The protein below binds the small molecule below.
Small molecule (SMILES): Nc1ccn([C@@H]2O[C@H](CO[P](=O)(O)O[C@H]3[C@@H](O)[C@H](n4cnc5c(N)ncnc54)O[C@@H]3CO[P](=O)(O)O[C@H]3[C@@H](O)[C@H](n4cnc5c(=O)nc(N)[nH]c54)O[C@@H]3CO[P](=O)(O)O[C@H]3[C@@H](O)[C@H](n4cnc5c(N)ncnc54)O[C@@H]3CO[P](=O)(O)O[C@H]3[C@@H](O)[C@H](n4cnc5c(N)ncnc54)O[C@@H]3CO[P](=O)(O)O[C@H]3[C@@H](O)[C@H](n4ccc(=O)[nH]c4=O)O[C@@H]3CO[P](=O)(O)O[C@H]3[C@@H](O)[C@H](n4ccc(N)nc4=O)O[C@@H]3CO[P](=O)(O)O[C@H]3[C@@H](O)[C@H](n4ccc(=O)[nH]c4=O)O[C@@H]3CO[P](=O)(O)O[C@H]3[C@@H](O)[C@H](n4cnc5c(=O)nc(N)[nH]c54)O[C@@H]3CO)[C@@H](O)[C@H]2O)c(=O)n1

Sequence of chain 28.C:
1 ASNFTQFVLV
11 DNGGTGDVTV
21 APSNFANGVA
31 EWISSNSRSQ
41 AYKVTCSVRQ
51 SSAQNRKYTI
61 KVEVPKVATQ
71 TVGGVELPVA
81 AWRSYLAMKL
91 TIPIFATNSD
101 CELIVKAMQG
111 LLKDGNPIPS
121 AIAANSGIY

Sequence of chain 17.C:
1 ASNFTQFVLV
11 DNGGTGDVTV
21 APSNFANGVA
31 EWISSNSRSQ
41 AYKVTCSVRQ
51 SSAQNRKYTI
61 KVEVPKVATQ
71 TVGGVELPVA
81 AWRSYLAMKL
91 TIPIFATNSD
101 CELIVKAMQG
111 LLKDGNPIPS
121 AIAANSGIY

Binding-site contacts:
Ligand atom O5' contacts residue LYS57 of chain 28.C at 2.8 Å (salt-bridge).
Ligand atom OP2 contacts residue THR91 of chain 28.C at 3.7 Å.
Ligand atom N1 contacts residue SER47 of chain 17.C at 2.7 Å (h-bond).
Ligand atom C6 contacts residue THR59 of chain 17.C at 3.5 Å.
Ligand atom OP2 contacts residue LYS43 of chain 17.C at 2.7 Å (salt-bridge).
Ligand atom OP1 contacts residue LYS57 of chain 28.C at 2.9 Å.
Ligand atom OP1 contacts residue SER52 of chain 28.C at 3.1 Å.
Ligand atom C4' contacts residue ARG49 of chain 28.C at 3.6 Å.
Ligand atom O3' contacts residue ARG49 of chain 28.C at 3.6 Å (salt-bridge).
Ligand atom OP1 contacts residue SER51 of chain 28.C at 2.7 Å (h-bond).
Ligand atom N7 contacts residue LYS61 of chain 17.C at 3.4 Å.
Ligand atom C5' contacts residue ARG49 of chain 28.C at 2.6 Å.
Ligand atom N1 contacts residue THR59 of chain 17.C at 3.4 Å.
Ligand atom N7 contacts residue THR45 of chain 17.C at 2.7 Å (h-bond).
Ligand atom OP1 contacts residue ASN55 of chain 28.C at 3.2 Å.
Ligand atom OP1 contacts residue LYS89 of chain 28.C at 3.5 Å (salt-bridge).
Ligand atom N7 contacts residue TYR85 of chain 17.C at 3.8 Å.
Ligand atom N9 contacts residue LYS61 of chain 17.C at 3.8 Å.
Ligand atom OP2 contacts residue LYS57 of chain 28.C at 3.0 Å (salt-bridge).
Ligand atom O3' contacts residue SER51 of chain 28.C at 3.3 Å (h-bond).
Ligand atom P contacts residue SER51 of chain 28.C at 3.2 Å.
Ligand atom P contacts residue LYS57 of chain 28.C at 3.1 Å.
Ligand atom N6 contacts residue THR59 of chain 17.C at 2.7 Å (h-bond).
Ligand atom O5' contacts residue LYS89 of chain 28.C at 3.2 Å (salt-bridge).
Ligand atom C6 contacts residue THR45 of chain 17.C at 3.4 Å.
Ligand atom OP1 contacts residue ASN55 of chain 28.C at 3.0 Å (h-bond).
Ligand atom OP2 contacts residue LYS89 of chain 28.C at 3.5 Å (salt-bridge).
Ligand atom C2 contacts residue SER47 of chain 17.C at 3.2 Å.
Ligand atom C8 contacts residue LYS61 of chain 17.C at 3.6 Å.
Ligand atom N6 contacts residue THR45 of chain 17.C at 2.8 Å (h-bond).
Ligand atom OP1 contacts residue ARG49 of chain 28.C at 2.6 Å (salt-bridge).
Ligand atom C5 contacts residue THR45 of chain 17.C at 3.4 Å.
Ligand atom OP2 contacts residue SER51 of chain 28.C at 3.3 Å (h-bond).
Ligand atom P contacts residue ARG49 of chain 28.C at 3.7 Å.
Ligand atom O4' contacts residue LYS61 of chain 17.C at 3.7 Å.
Ligand atom N6 contacts residue CYS46 of chain 17.C at 3.6 Å (h-bond).
Ligand atom OP2 contacts residue TYR85 of chain 17.C at 2.6 Å (h-bond).
Ligand atom O5' contacts residue ARG49 of chain 28.C at 3.6 Å (salt-bridge).
Ligand atom C5' contacts residue LYS57 of chain 28.C at 3.8 Å.
Ligand atom OP2 contacts residue LYS57 of chain 28.C at 3.5 Å (salt-bridge).